A small-molecule ligand and the protein it binds are described below.
Small molecule (SMILES): CC(=O)N[C@H]1[C@H](O[C@H]2[C@H](O)[C@@H](NC(C)=O)CO[C@@H]2CO)O[C@H](CO)[C@@H](O)[C@@H]1O

Binding-site contacts:
Ligand atom N2 contacts residue ASN416 of chain 1.M at 2.9 Å (h-bond).
Ligand atom C8 contacts residue ASN416 of chain 1.M at 3.9 Å.
Ligand atom O5 contacts residue PRO261 of chain 1.M at 3.8 Å.
Ligand atom C1 contacts residue PRO261 of chain 1.M at 4.3 Å (hydrophobic).
Ligand atom C1 contacts residue ASN416 of chain 1.M at 1.5 Å.
Ligand atom O7 contacts residue NAG1 of chain 1.YA at 4.4 Å.
Ligand atom C7 contacts residue ASN232 of chain 1.M at 4.5 Å.
Ligand atom C8 contacts residue ASN232 of chain 1.M at 4.1 Å.
Ligand atom C8 contacts residue VAL414 of chain 1.M at 3.6 Å (hydrophobic).
Ligand atom C5 contacts residue ASN416 of chain 1.M at 3.8 Å.
Ligand atom C2 contacts residue ASN416 of chain 1.M at 2.5 Å.
Ligand atom C8 contacts residue SER415 of chain 1.M at 4.3 Å.
Ligand atom C7 contacts residue ASN416 of chain 1.M at 3.5 Å.
Ligand atom O7 contacts residue ASN232 of chain 1.M at 4.3 Å.
Ligand atom C4 contacts residue ASN416 of chain 1.M at 4.3 Å.
Ligand atom C3 contacts residue ASN416 of chain 1.M at 3.9 Å.
Ligand atom O7 contacts residue ASN416 of chain 1.M at 3.8 Å.
Ligand atom O5 contacts residue ASN416 of chain 1.M at 2.4 Å (h-bond).
Ligand atom C8 contacts residue NAG1 of chain 1.YA at 3.7 Å.

Sequence of chain 1.M:
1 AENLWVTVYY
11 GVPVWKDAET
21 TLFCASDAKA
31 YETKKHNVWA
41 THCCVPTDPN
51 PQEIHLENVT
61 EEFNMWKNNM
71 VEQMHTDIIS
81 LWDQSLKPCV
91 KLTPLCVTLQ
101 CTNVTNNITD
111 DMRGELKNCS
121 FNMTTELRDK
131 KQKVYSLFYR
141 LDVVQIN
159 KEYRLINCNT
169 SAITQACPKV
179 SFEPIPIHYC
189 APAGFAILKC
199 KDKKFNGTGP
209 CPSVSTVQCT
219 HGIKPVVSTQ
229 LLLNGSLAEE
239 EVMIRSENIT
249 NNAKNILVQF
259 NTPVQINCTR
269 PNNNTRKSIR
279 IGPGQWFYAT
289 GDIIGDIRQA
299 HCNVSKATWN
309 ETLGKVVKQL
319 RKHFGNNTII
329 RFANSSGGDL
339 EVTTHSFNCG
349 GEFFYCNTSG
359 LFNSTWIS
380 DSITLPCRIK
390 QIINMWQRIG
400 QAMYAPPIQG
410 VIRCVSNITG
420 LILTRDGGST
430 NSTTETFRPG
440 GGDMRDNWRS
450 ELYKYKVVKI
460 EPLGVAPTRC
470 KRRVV